Sequence of chain 1.A:
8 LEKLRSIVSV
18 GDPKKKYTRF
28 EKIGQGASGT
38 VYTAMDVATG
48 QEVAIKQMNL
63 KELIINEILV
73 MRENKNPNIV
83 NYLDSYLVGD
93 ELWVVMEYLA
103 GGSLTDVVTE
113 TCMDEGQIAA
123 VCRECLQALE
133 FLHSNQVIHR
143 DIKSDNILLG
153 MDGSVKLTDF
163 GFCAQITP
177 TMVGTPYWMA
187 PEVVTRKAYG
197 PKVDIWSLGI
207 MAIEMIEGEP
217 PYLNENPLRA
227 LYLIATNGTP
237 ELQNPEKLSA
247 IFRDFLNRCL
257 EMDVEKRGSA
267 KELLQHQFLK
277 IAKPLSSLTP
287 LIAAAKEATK

Binding-site contacts:
Ligand atom C12 contacts residue ILE81 of chain 1.A at 3.8 Å (hydrophobic).
Ligand atom C18 contacts residue GLU69 of chain 1.A at 3.3 Å.
Ligand atom C19 contacts residue ALA166 of chain 1.A at 3.8 Å (hydrophobic).
Ligand atom C3 contacts residue ILE81 of chain 1.A at 3.9 Å (hydrophobic).
Ligand atom C15 contacts residue VAL72 of chain 1.A at 3.6 Å (hydrophobic).
Ligand atom C15 contacts residue GLU69 of chain 1.A at 3.4 Å.
Ligand atom C10 contacts residue LEU134 of chain 1.A at 3.7 Å (hydrophobic).
Ligand atom C12 contacts residue PHE133 of chain 1.A at 3.6 Å (hydrophobic).
Ligand atom C13 contacts residue MET73 of chain 1.A at 3.4 Å (hydrophobic).
Ligand atom C12 contacts residue ASN76 of chain 1.A at 3.4 Å.
Ligand atom N3 contacts residue GLU69 of chain 1.A at 2.7 Å (salt-bridge).
Ligand atom F contacts residue HIS141 of chain 1.A at 3.1 Å.
Ligand atom C9 contacts residue LEU134 of chain 1.A at 3.9 Å (hydrophobic).
Ligand atom C contacts residue MET73 of chain 1.A at 3.7 Å (hydrophobic).
Ligand atom C1 contacts residue VAL82 of chain 1.A at 3.4 Å (hydrophobic).
Ligand atom CL contacts residue ASN76 of chain 1.A at 3.9 Å.
Ligand atom CL contacts residue VAL72 of chain 1.A at 3.8 Å.
Ligand atom C12 contacts residue MET73 of chain 1.A at 3.7 Å (hydrophobic).
Ligand atom F contacts residue ASP161 of chain 1.A at 3.6 Å.
Ligand atom CL contacts residue PHE133 of chain 1.A at 3.8 Å.
Ligand atom C16 contacts residue GLU69 of chain 1.A at 3.3 Å.
Ligand atom C4 contacts residue LEU159 of chain 1.A at 3.4 Å (hydrophobic).
Ligand atom C19 contacts residue GLN167 of chain 1.A at 3.9 Å.
Ligand atom C16 contacts residue MET73 of chain 1.A at 3.6 Å (hydrophobic).
Ligand atom CL contacts residue ASN137 of chain 1.A at 3.5 Å.
Ligand atom C3 contacts residue VAL82 of chain 1.A at 3.3 Å (hydrophobic).
Ligand atom F contacts residue LEU159 of chain 1.A at 3.5 Å.
Ligand atom C contacts residue VAL82 of chain 1.A at 3.6 Å (hydrophobic).
Ligand atom C19 contacts residue VAL139 of chain 1.A at 3.8 Å (hydrophobic).
Ligand atom C contacts residue MET98 of chain 1.A at 3.8 Å (hydrophobic).
Ligand atom F contacts residue THR160 of chain 1.A at 3.2 Å.
Ligand atom C1 contacts residue TYR84 of chain 1.A at 3.9 Å (hydrophobic).
Ligand atom C19 contacts residue GLU69 of chain 1.A at 3.4 Å.
Ligand atom C17 contacts residue GLU69 of chain 1.A at 3.6 Å.
Ligand atom C4 contacts residue ILE81 of chain 1.A at 3.9 Å (hydrophobic).
Ligand atom C13 contacts residue ILE81 of chain 1.A at 3.3 Å (hydrophobic).
Ligand atom C18 contacts residue ALA166 of chain 1.A at 3.4 Å (hydrophobic).
Ligand atom N2 contacts residue VAL139 of chain 1.A at 3.9 Å.
Ligand atom C1 contacts residue MET73 of chain 1.A at 3.8 Å (hydrophobic).
Ligand atom C14 contacts residue MET73 of chain 1.A at 3.5 Å (hydrophobic).

The protein below binds the small molecule below.
Small molecule (SMILES): CCN1c2ccc(F)cc2N=C(N2CCN(C)CC2)c2cc(Cl)ccc21